The small molecule below binds the protein below.
Small molecule (SMILES): CC(C)C[C@H](NC(=O)[C@H](CC1=c2ccccc2=NC1)NC(=O)[C@H](C)N)C(=O)N[C@@H](Cc1ccccc1)C(=O)N[C@@H](CCC(=O)O)C(=O)N[C@@H](C)C=O

Sequence of chain 2.A:
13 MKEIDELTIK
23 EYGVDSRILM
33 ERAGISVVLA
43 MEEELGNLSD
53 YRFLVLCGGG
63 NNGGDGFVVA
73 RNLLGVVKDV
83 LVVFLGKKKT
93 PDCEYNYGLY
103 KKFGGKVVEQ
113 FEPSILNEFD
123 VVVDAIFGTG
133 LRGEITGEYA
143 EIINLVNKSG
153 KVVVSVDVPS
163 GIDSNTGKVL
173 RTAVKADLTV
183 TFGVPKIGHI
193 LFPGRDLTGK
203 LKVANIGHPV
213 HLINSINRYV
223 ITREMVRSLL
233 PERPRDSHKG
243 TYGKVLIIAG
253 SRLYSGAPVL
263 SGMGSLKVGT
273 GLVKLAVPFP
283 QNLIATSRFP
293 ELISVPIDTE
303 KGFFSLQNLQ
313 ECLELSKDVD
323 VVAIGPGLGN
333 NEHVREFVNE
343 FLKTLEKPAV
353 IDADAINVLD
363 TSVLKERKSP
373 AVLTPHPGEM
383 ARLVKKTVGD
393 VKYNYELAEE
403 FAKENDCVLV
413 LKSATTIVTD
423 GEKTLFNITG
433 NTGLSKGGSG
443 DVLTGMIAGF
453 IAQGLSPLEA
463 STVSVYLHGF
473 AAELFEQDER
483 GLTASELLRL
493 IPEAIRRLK

Binding-site contacts:
Ligand atom CE2 contacts residue ASN207 of chain 6.A at 3.4 Å.
Ligand atom CZ2 contacts residue ASN207 of chain 6.A at 3.6 Å.
Ligand atom O contacts residue LYS204 of chain 6.A at 3.7 Å.
Ligand atom O contacts residue VAL205 of chain 6.A at 3.6 Å.
Ligand atom C contacts residue ASN207 of chain 6.A at 3.9 Å.
Ligand atom CB contacts residue GLU44 of chain 2.A at 3.4 Å.
Ligand atom CD1 contacts residue VAL40 of chain 2.A at 3.8 Å (hydrophobic).
Ligand atom CD1 contacts residue ALA206 of chain 6.A at 3.9 Å (hydrophobic).
Ligand atom CD2 contacts residue GLU45 of chain 6.A at 3.8 Å.
Ligand atom CA contacts residue GLU44 of chain 2.A at 3.7 Å.
Ligand atom CH2 contacts residue ARG34 of chain 6.A at 3.5 Å.
Ligand atom CD1 contacts residue ASN207 of chain 6.A at 3.5 Å.
Ligand atom NE1 contacts residue ASN74 of chain 2.A at 3.0 Å (h-bond).
Ligand atom O contacts residue ASN207 of chain 6.A at 3.1 Å (h-bond).
Ligand atom CZ contacts residue SER38 of chain 6.A at 3.3 Å.
Ligand atom NE1 contacts residue ASN207 of chain 6.A at 3.5 Å (h-bond).
Ligand atom CD2 contacts residue VAL40 of chain 2.A at 3.6 Å (hydrophobic).
Ligand atom CA contacts residue VAL205 of chain 6.A at 3.9 Å (hydrophobic).
Ligand atom CE1 contacts residue SER38 of chain 6.A at 3.7 Å.
Ligand atom CE3 contacts residue LEU41 of chain 2.A at 3.8 Å (hydrophobic).
Ligand atom CA contacts residue VAL205 of chain 6.A at 3.3 Å (hydrophobic).
Ligand atom N contacts residue VAL205 of chain 6.A at 2.9 Å (h-bond).
Ligand atom C contacts residue VAL205 of chain 6.A at 3.5 Å (hydrophobic).
Ligand atom CD2 contacts residue LEU41 of chain 6.A at 3.6 Å (hydrophobic).
Ligand atom CD1 contacts residue ASN74 of chain 2.A at 3.8 Å.
Ligand atom N contacts residue GLU44 of chain 2.A at 2.9 Å (salt-bridge).
Ligand atom CZ2 contacts residue ARG34 of chain 6.A at 3.7 Å.
Ligand atom CH2 contacts residue ILE37 of chain 2.A at 3.9 Å (hydrophobic).
Ligand atom CE1 contacts residue ALA206 of chain 6.A at 3.8 Å (hydrophobic).
Ligand atom O contacts residue VAL205 of chain 6.A at 2.8 Å (h-bond).
Ligand atom C contacts residue GLU44 of chain 2.A at 3.8 Å.
Ligand atom CE2 contacts residue VAL40 of chain 2.A at 3.7 Å (hydrophobic).
Ligand atom NE1 contacts residue VAL40 of chain 2.A at 3.8 Å.
Ligand atom CZ2 contacts residue ASN74 of chain 2.A at 3.5 Å.
Ligand atom O contacts residue ASN207 of chain 6.A at 2.7 Å (h-bond).
Ligand atom C contacts residue LEU203 of chain 6.A at 3.9 Å (hydrophobic).
Ligand atom N contacts residue GLU44 of chain 2.A at 3.2 Å (salt-bridge).
Ligand atom CZ contacts residue ALA42 of chain 6.A at 3.6 Å (hydrophobic).
Ligand atom CG contacts residue VAL40 of chain 2.A at 3.7 Å (hydrophobic).
Ligand atom O contacts residue ALA206 of chain 6.A at 3.2 Å.

Sequence of chain 6.A:
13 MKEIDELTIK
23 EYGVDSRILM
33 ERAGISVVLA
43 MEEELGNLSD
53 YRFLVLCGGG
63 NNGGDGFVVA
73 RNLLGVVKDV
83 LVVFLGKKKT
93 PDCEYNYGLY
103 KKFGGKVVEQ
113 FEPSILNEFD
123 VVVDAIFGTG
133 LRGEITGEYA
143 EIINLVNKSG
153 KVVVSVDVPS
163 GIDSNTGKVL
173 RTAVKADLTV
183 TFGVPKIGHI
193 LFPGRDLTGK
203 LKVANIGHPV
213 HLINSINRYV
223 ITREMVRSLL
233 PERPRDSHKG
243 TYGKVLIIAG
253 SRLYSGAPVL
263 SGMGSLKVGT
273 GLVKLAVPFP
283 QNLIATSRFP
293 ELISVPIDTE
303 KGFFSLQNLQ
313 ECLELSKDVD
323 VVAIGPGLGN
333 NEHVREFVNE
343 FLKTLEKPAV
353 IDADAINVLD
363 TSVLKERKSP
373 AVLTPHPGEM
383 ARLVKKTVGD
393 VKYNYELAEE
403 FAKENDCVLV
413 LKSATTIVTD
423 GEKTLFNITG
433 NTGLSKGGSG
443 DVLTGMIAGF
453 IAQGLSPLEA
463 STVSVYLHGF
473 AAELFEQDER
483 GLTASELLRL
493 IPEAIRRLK